Sequence of chain 1.F:
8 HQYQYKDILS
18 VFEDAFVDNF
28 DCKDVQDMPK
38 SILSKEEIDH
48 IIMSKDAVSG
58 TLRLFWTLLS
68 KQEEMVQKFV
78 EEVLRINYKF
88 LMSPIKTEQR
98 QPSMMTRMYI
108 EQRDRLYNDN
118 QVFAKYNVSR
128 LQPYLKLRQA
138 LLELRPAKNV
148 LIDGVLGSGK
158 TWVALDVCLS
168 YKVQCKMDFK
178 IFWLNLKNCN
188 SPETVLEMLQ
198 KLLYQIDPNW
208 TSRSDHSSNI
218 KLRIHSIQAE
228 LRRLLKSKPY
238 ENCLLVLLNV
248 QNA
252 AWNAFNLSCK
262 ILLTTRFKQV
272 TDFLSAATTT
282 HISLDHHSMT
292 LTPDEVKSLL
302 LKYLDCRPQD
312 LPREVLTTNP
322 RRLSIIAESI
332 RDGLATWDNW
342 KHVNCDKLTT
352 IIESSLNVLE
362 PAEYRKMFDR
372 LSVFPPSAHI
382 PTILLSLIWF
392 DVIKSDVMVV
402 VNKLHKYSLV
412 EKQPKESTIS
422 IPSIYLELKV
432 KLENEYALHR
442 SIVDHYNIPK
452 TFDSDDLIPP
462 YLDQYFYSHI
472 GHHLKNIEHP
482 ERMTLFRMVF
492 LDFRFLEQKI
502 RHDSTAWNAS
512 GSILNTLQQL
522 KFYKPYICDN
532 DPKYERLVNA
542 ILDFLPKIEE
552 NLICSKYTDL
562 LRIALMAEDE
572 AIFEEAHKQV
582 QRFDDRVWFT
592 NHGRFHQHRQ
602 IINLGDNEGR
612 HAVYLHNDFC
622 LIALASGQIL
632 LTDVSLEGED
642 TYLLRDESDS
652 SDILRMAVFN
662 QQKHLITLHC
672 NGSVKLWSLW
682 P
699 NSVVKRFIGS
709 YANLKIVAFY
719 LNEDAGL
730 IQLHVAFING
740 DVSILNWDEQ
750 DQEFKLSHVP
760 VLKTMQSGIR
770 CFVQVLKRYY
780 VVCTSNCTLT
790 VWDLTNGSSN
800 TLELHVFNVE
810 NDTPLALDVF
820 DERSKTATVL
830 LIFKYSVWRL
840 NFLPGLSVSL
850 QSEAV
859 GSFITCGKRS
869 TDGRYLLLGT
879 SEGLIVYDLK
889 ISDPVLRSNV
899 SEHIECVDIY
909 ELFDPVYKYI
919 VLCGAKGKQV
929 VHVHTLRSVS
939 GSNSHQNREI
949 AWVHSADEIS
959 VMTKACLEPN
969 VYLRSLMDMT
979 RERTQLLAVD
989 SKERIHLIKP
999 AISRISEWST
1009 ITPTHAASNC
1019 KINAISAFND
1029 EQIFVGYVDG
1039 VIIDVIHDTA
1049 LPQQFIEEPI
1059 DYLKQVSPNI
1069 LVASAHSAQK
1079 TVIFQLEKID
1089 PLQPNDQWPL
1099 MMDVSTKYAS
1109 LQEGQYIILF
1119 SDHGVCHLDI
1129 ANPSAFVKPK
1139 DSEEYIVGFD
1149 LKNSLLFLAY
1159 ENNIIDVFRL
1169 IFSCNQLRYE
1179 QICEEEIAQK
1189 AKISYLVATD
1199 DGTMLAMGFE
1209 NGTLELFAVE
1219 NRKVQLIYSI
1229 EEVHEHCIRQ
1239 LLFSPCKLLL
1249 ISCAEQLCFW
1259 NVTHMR

Binding-site contacts:
Ligand atom O2A contacts residue GLY156 of chain 1.F at 3.0 Å.
Ligand atom C2 contacts residue ASN124 of chain 1.F at 3.4 Å.
Ligand atom O2G contacts residue LYS157 of chain 1.F at 3.2 Å (salt-bridge).
Ligand atom PA contacts residue TRP159 of chain 1.F at 3.5 Å.
Ligand atom O1A contacts residue TRP159 of chain 1.F at 2.9 Å (h-bond).
Ligand atom N6 contacts residue SER126 of chain 1.F at 3.3 Å (h-bond).
Ligand atom PA contacts residue THR158 of chain 1.F at 3.4 Å.
Ligand atom O5' contacts residue ARG322 of chain 1.F at 2.9 Å (salt-bridge).
Ligand atom O1G contacts residue GLY154 of chain 1.F at 2.8 Å (h-bond).
Ligand atom O3G contacts residue ARG322 of chain 1.F at 3.4 Å (salt-bridge).
Ligand atom C8 contacts residue GLY156 of chain 1.F at 3.6 Å.
Ligand atom O1A contacts residue THR158 of chain 1.F at 2.5 Å (h-bond).
Ligand atom O2B contacts residue THR158 of chain 1.F at 2.6 Å (h-bond).
Ligand atom C3' contacts residue TRP159 of chain 1.F at 3.3 Å (hydrophobic).
Ligand atom O2B contacts residue LYS157 of chain 1.F at 2.5 Å (salt-bridge).
Ligand atom O3B contacts residue LYS157 of chain 1.F at 2.2 Å (salt-bridge).
Ligand atom C1' contacts residue PRO321 of chain 1.F at 3.4 Å (hydrophobic).
Ligand atom N1 contacts residue VAL125 of chain 1.F at 3.2 Å (h-bond).
Ligand atom PB contacts residue THR158 of chain 1.F at 3.2 Å.
Ligand atom O2A contacts residue TRP159 of chain 1.F at 2.8 Å.
Ligand atom N1 contacts residue ASN124 of chain 1.F at 3.2 Å.
Ligand atom O1B contacts residue THR158 of chain 1.F at 2.7 Å (h-bond).
Ligand atom C2 contacts residue LEU300 of chain 1.F at 3.3 Å (hydrophobic).
Ligand atom O2A contacts residue THR158 of chain 1.F at 3.6 Å (h-bond).
Ligand atom N9 contacts residue PRO321 of chain 1.F at 3.1 Å.
Ligand atom C4 contacts residue PRO321 of chain 1.F at 3.5 Å (hydrophobic).
Ligand atom N7 contacts residue TRP159 of chain 1.F at 3.7 Å.
Ligand atom C5' contacts residue TRP159 of chain 1.F at 3.5 Å (hydrophobic).
Ligand atom O2B contacts residue GLY156 of chain 1.F at 3.1 Å.
Ligand atom O3' contacts residue TRP159 of chain 1.F at 3.5 Å.
Ligand atom O2G contacts residue ARG267 of chain 1.F at 3.2 Å (salt-bridge).
Ligand atom O2G contacts residue ASN246 of chain 1.F at 3.3 Å (h-bond).
Ligand atom PB contacts residue LYS157 of chain 1.F at 3.4 Å.
Ligand atom C5' contacts residue ARG322 of chain 1.F at 3.4 Å.
Ligand atom O3B contacts residue GLY154 of chain 1.F at 3.0 Å (h-bond).
Ligand atom C8 contacts residue PRO321 of chain 1.F at 3.3 Å (hydrophobic).
Ligand atom PG contacts residue LYS157 of chain 1.F at 3.0 Å.
Ligand atom O1G contacts residue ARG267 of chain 1.F at 2.9 Å (salt-bridge).
Ligand atom O1G contacts residue LYS157 of chain 1.F at 3.2 Å (salt-bridge).
Ligand atom PG contacts residue ARG267 of chain 1.F at 3.5 Å.

The small molecule below binds the protein below.
Small molecule (SMILES): Nc1ncnc2c1ncn2[C@H]1C[C@H](O)[C@@H](CO[P](=O)(O)O[P](=O)(O)OP(=O)(O)O)O1